Binding-site contacts:
Ligand atom C2 contacts residue ASN371 of chain 1.B at 2.5 Å.
Ligand atom C5 contacts residue PRO381 of chain 1.B at 4.1 Å (hydrophobic).
Ligand atom C3 contacts residue ASN371 of chain 1.B at 3.8 Å.
Ligand atom C6 contacts residue PRO381 of chain 1.B at 4.2 Å (hydrophobic).
Ligand atom C7 contacts residue SER398 of chain 1.B at 3.7 Å.
Ligand atom C1 contacts residue ASN371 of chain 1.B at 1.4 Å.
Ligand atom N2 contacts residue ASN371 of chain 1.B at 2.9 Å (h-bond).
Ligand atom C8 contacts residue ILE399 of chain 1.B at 3.5 Å (hydrophobic).
Ligand atom O5 contacts residue PRO381 of chain 1.B at 4.2 Å.
Ligand atom C5 contacts residue ASN371 of chain 1.B at 3.6 Å.
Ligand atom O7 contacts residue SER398 of chain 1.B at 2.8 Å (h-bond).
Ligand atom O3 contacts residue GLU400 of chain 1.B at 4.4 Å.
Ligand atom C8 contacts residue GLU400 of chain 1.B at 3.4 Å.
Ligand atom O7 contacts residue ASN371 of chain 1.B at 3.1 Å (h-bond).
Ligand atom C7 contacts residue ASN371 of chain 1.B at 3.2 Å.
Ligand atom C4 contacts residue ASN371 of chain 1.B at 4.2 Å.
Ligand atom C8 contacts residue SER369 of chain 1.B at 3.8 Å.
Ligand atom C8 contacts residue ASN371 of chain 1.B at 4.4 Å.
Ligand atom C8 contacts residue SER398 of chain 1.B at 3.2 Å.
Ligand atom O6 contacts residue PRO381 of chain 1.B at 3.2 Å.
Ligand atom O5 contacts residue ASN371 of chain 1.B at 2.4 Å (h-bond).

This small molecule binds to this protein.
Small molecule (SMILES): CC(=O)N[C@H]1[C@H](O[C@H]2[C@H](O)[C@@H](NC(C)=O)CO[C@@H]2CO)O[C@H](CO)[C@@H](O)[C@@H]1O

Sequence of chain 1.B:
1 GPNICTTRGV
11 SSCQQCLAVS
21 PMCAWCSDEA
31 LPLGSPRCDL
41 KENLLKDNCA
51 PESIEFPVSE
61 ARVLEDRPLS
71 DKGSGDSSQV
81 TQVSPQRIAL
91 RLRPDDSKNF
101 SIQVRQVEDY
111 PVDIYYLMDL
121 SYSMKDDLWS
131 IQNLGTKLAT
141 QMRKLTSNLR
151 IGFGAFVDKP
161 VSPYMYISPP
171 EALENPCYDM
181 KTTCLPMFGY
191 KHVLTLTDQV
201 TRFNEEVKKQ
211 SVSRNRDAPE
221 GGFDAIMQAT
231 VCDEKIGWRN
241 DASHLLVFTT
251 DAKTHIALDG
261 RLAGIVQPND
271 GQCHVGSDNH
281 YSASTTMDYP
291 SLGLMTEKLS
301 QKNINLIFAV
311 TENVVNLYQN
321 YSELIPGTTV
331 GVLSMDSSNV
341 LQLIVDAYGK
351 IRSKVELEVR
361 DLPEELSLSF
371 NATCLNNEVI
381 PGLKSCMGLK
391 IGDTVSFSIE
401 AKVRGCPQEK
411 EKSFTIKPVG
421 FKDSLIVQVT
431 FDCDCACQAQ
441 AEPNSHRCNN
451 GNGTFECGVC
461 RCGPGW